Sequence of chain 1.A:
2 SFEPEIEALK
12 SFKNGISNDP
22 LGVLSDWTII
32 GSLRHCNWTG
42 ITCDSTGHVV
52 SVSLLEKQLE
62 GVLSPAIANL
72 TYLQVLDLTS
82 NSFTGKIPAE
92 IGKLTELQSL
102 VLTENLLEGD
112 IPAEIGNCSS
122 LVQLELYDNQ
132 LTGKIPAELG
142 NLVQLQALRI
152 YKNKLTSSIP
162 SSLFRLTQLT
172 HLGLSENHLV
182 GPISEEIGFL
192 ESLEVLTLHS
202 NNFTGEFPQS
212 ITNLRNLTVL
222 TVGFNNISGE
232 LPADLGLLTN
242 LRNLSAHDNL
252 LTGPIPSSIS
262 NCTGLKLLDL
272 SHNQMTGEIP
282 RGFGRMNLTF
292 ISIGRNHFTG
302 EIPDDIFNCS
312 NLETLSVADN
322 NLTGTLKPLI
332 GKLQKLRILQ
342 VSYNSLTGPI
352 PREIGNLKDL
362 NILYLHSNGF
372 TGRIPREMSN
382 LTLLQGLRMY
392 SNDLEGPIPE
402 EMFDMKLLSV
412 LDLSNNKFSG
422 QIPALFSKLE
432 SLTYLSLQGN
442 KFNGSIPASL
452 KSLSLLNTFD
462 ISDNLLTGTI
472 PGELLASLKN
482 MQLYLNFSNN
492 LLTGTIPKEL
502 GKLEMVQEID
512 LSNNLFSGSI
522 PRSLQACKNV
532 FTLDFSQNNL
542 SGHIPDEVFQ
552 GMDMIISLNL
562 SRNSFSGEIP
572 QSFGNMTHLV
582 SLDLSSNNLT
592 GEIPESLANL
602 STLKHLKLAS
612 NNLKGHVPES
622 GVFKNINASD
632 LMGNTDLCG

The small molecule below binds the protein below.
Small molecule (SMILES): CC(=O)N[C@@H]1[C@@H](O)[C@H](O)[C@@H](CO)O[C@H]1O

Binding-site contacts:
Ligand atom C5 contacts residue ASN288 of chain 1.A at 3.7 Å.
Ligand atom N2 contacts residue ASN288 of chain 1.A at 3.0 Å (h-bond).
Ligand atom O6 contacts residue LYS267 of chain 1.A at 2.5 Å.
Ligand atom C8 contacts residue ASN288 of chain 1.A at 4.0 Å.
Ligand atom C1 contacts residue ASN312 of chain 1.A at 4.0 Å.
Ligand atom O5 contacts residue LYS267 of chain 1.A at 4.5 Å.
Ligand atom O5 contacts residue ASN312 of chain 1.A at 4.4 Å.
Ligand atom C3 contacts residue ASN288 of chain 1.A at 3.8 Å.
Ligand atom C7 contacts residue ASN288 of chain 1.A at 3.7 Å.
Ligand atom C1 contacts residue ASN288 of chain 1.A at 1.5 Å.
Ligand atom C6 contacts residue LYS267 of chain 1.A at 3.7 Å.
Ligand atom C2 contacts residue ASN288 of chain 1.A at 2.5 Å.
Ligand atom C4 contacts residue ASN288 of chain 1.A at 4.3 Å.
Ligand atom C6 contacts residue THR290 of chain 1.A at 4.4 Å.
Ligand atom O5 contacts residue ASN288 of chain 1.A at 2.4 Å (h-bond).
Ligand atom C5 contacts residue ASN312 of chain 1.A at 4.3 Å.